Binding-site contacts:
Ligand atom C32 contacts residue MET101 of chain 1.C at 3.8 Å (hydrophobic).
Ligand atom CL24 contacts residue VAL99 of chain 1.C at 3.4 Å.
Ligand atom C31 contacts residue MET76 of chain 1.C at 3.6 Å (hydrophobic).
Ligand atom C9 contacts residue MET164 of chain 1.C at 3.6 Å (hydrophobic).
Ligand atom N7 contacts residue MET164 of chain 1.C at 3.1 Å.
Ligand atom N33 contacts residue MET101 of chain 1.C at 3.3 Å.
Ligand atom CL24 contacts residue MET101 of chain 1.C at 3.2 Å.
Ligand atom S25 contacts residue LYS55 of chain 1.C at 3.5 Å.
Ligand atom O12 contacts residue LEU27 of chain 1.C at 3.8 Å.
Ligand atom C10 contacts residue MET164 of chain 1.C at 3.6 Å (hydrophobic).
Ligand atom N33 contacts residue VAL85 of chain 1.C at 3.8 Å.
Ligand atom C8 contacts residue MET164 of chain 1.C at 3.4 Å (hydrophobic).
Ligand atom C28 contacts residue GLU72 of chain 1.C at 3.7 Å.
Ligand atom N27 contacts residue SER31 of chain 1.C at 3.7 Å.
Ligand atom CL24 contacts residue LYS55 of chain 1.C at 3.5 Å.
Ligand atom C21 contacts residue LYS55 of chain 1.C at 3.7 Å.
Ligand atom C3 contacts residue MET164 of chain 1.C at 3.8 Å (hydrophobic).
Ligand atom C15 contacts residue THR105 of chain 1.C at 3.4 Å.
Ligand atom C13 contacts residue MET104 of chain 1.C at 3.6 Å (hydrophobic).
Ligand atom C3 contacts residue MET104 of chain 1.C at 3.0 Å (hydrophobic).
Ligand atom C4 contacts residue MET164 of chain 1.C at 3.1 Å (hydrophobic).
Ligand atom C22 contacts residue MET101 of chain 1.C at 3.5 Å (hydrophobic).
Ligand atom N34 contacts residue THR105 of chain 1.C at 3.6 Å.
Ligand atom O11 contacts residue LEU27 of chain 1.C at 3.4 Å.
Ligand atom C8 contacts residue GLU102 of chain 1.C at 3.3 Å.
Ligand atom C3 contacts residue LEU103 of chain 1.C at 3.8 Å (hydrophobic).
Ligand atom C8 contacts residue MET104 of chain 1.C at 3.5 Å (hydrophobic).
Ligand atom CL24 contacts residue ALA53 of chain 1.C at 3.7 Å.
Ligand atom C5 contacts residue MET164 of chain 1.C at 3.4 Å (hydrophobic).
Ligand atom N7 contacts residue MET104 of chain 1.C at 2.9 Å (h-bond).
Ligand atom C14 contacts residue THR105 of chain 1.C at 3.6 Å.
Ligand atom C28 contacts residue SER31 of chain 1.C at 3.6 Å.
Ligand atom C4 contacts residue MET104 of chain 1.C at 3.8 Å (hydrophobic).
Ligand atom C13 contacts residue THR105 of chain 1.C at 3.2 Å.
Ligand atom C2 contacts residue LEU27 of chain 1.C at 3.7 Å (hydrophobic).
Ligand atom N27 contacts residue PHE69 of chain 1.C at 3.5 Å.
Ligand atom C29 contacts residue GLU72 of chain 1.C at 3.6 Å.
Ligand atom C16 contacts residue LEU27 of chain 1.C at 3.6 Å (hydrophobic).
Ligand atom C31 contacts residue MET101 of chain 1.C at 3.4 Å (hydrophobic).
Ligand atom N27 contacts residue LYS55 of chain 1.C at 3.3 Å (salt-bridge).

Sequence of chain 1.C:
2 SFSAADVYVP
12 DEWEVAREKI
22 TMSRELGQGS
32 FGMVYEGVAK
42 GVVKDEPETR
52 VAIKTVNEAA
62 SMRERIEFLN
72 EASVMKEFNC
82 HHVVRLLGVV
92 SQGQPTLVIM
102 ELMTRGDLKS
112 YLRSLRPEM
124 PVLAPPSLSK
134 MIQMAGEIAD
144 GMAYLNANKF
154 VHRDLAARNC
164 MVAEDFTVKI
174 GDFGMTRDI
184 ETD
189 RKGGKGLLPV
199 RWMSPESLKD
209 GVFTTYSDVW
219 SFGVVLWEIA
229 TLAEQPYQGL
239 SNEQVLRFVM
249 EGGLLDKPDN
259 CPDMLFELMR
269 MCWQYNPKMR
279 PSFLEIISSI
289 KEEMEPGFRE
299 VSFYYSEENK

A small-molecule ligand and the protein it binds are described below.
Small molecule (SMILES): COc1cc2c(Nc3ccc(Sc4nccn4C)c(Cl)c3)c(C#N)cnc2cc1OCCCN(C)CCO